Binding-site contacts:
Ligand atom C7 contacts residue ASN308 of chain 1.K at 3.8 Å.
Ligand atom O5 contacts residue ASN308 of chain 1.K at 2.3 Å (h-bond).
Ligand atom C5 contacts residue ASN308 of chain 1.K at 3.6 Å.
Ligand atom C4 contacts residue ASN308 of chain 1.K at 4.2 Å.
Ligand atom N2 contacts residue ASN308 of chain 1.K at 2.9 Å (h-bond).
Ligand atom N2 contacts residue TRP364 of chain 1.K at 4.3 Å.
Ligand atom C8 contacts residue ASN308 of chain 1.K at 4.0 Å.
Ligand atom C8 contacts residue SER362 of chain 1.K at 4.2 Å.
Ligand atom C2 contacts residue ASN308 of chain 1.K at 2.5 Å.
Ligand atom C3 contacts residue ASN308 of chain 1.K at 3.8 Å.
Ligand atom C1 contacts residue ASN308 of chain 1.K at 1.4 Å.

Sequence of chain 1.K:
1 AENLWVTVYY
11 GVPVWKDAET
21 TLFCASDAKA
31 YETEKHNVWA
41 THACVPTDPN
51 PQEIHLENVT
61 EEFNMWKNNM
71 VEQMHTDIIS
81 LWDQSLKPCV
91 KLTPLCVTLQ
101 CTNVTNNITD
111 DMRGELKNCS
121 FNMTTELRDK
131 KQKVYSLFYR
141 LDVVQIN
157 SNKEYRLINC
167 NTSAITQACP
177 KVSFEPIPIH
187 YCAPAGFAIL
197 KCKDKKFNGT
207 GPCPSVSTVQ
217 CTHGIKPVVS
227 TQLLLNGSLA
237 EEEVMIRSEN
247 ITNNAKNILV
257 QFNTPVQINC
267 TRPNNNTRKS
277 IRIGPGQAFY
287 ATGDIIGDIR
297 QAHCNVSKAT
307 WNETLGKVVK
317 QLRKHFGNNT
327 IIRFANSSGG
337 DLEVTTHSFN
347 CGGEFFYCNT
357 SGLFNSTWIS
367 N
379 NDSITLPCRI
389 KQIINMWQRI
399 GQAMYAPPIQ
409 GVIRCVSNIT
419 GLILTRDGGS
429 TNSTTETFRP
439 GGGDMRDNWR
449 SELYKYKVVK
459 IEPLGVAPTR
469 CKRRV

This protein binds this small molecule.
Small molecule (SMILES): CC(=O)N[C@@H]1[C@@H](O)[C@H](O)[C@@H](CO)O[C@H]1O